Binding-site contacts:
Ligand atom C8 contacts residue SER70 of chain 37.F at 3.7 Å.
Ligand atom C6 contacts residue ASN69 of chain 37.F at 4.4 Å.
Ligand atom O6 contacts residue NAG1 of chain 37.DA at 3.0 Å.
Ligand atom C8 contacts residue ASN69 of chain 37.F at 3.4 Å.
Ligand atom C6 contacts residue MET33 of chain 37.F at 3.5 Å (hydrophobic).
Ligand atom C1 contacts residue ASN69 of chain 37.F at 2.7 Å.
Ligand atom C1 contacts residue VAL31 of chain 37.F at 4.3 Å (hydrophobic).
Ligand atom C5 contacts residue ASN69 of chain 37.F at 3.7 Å.
Ligand atom O4 contacts residue NAG1 of chain 37.DA at 3.0 Å.
Ligand atom C3 contacts residue NAG1 of chain 37.DA at 3.7 Å.
Ligand atom O1 contacts residue ASN69 of chain 37.F at 2.1 Å (h-bond).
Ligand atom C7 contacts residue SER70 of chain 37.F at 4.4 Å.
Ligand atom C4 contacts residue NAG1 of chain 37.DA at 3.2 Å.
Ligand atom C7 contacts residue ASN69 of chain 37.F at 3.8 Å.
Ligand atom O4 contacts residue VAL31 of chain 37.F at 3.3 Å.
Ligand atom C5 contacts residue VAL31 of chain 37.F at 4.2 Å (hydrophobic).
Ligand atom N2 contacts residue VAL31 of chain 37.F at 4.0 Å.
Ligand atom C5 contacts residue NAG1 of chain 37.DA at 4.3 Å.
Ligand atom C5 contacts residue MET33 of chain 37.F at 3.7 Å (hydrophobic).
Ligand atom O5 contacts residue ASN69 of chain 37.F at 2.8 Å (h-bond).
Ligand atom O3 contacts residue VAL31 of chain 37.F at 3.6 Å.
Ligand atom C6 contacts residue LEU24 of chain 37.F at 4.5 Å (hydrophobic).
Ligand atom C8 contacts residue ARG57 of chain 37.F at 4.2 Å.
Ligand atom O3 contacts residue NAG1 of chain 37.DA at 2.6 Å (h-bond).
Ligand atom O1 contacts residue SER70 of chain 37.F at 4.2 Å.
Ligand atom O1 contacts residue MET33 of chain 37.F at 3.9 Å.
Ligand atom C4 contacts residue VAL31 of chain 37.F at 3.8 Å (hydrophobic).
Ligand atom N2 contacts residue ASN69 of chain 37.F at 4.3 Å.
Ligand atom O7 contacts residue ASN69 of chain 37.F at 3.8 Å.
Ligand atom O1 contacts residue VAL31 of chain 37.F at 3.4 Å (h-bond).
Ligand atom C6 contacts residue NAG1 of chain 37.DA at 4.3 Å.
Ligand atom C2 contacts residue ASN69 of chain 37.F at 4.2 Å.
Ligand atom O5 contacts residue MET33 of chain 37.F at 4.2 Å.
Ligand atom C3 contacts residue VAL31 of chain 37.F at 3.0 Å (hydrophobic).
Ligand atom C2 contacts residue VAL31 of chain 37.F at 4.0 Å (hydrophobic).

Sequence of chain 37.F:
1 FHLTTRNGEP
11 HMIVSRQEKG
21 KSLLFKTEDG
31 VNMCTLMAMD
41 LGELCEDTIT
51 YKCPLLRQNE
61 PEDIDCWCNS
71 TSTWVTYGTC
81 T

The protein below binds the small molecule below.
Small molecule (SMILES): CC(=O)N[C@@H]1[C@@H](O)[C@H](O)[C@@H](CO)O[C@H]1O